Binding-site contacts:
Ligand atom C92 contacts residue CYS37 of chain 1.A at 2.6 Å (hydrophobic).
Ligand atom C21 contacts residue ALA155 of chain 1.A at 3.7 Å (hydrophobic).
Ligand atom C17 contacts residue LEU33 of chain 1.A at 4.0 Å (hydrophobic).
Ligand atom N3 contacts residue PHE186 of chain 1.A at 4.0 Å.
Ligand atom C22 contacts residue ASN159 of chain 1.A at 3.5 Å.
Ligand atom O12 contacts residue GLU182 of chain 1.A at 2.7 Å (salt-bridge).
Ligand atom O8 contacts residue GLU182 of chain 1.A at 2.9 Å (salt-bridge).
Ligand atom O8 contacts residue TYR178 of chain 1.A at 2.7 Å (h-bond).
Ligand atom C6 contacts residue GLU182 of chain 1.A at 3.4 Å.
Ligand atom C9 contacts residue GLU182 of chain 1.A at 3.5 Å.
Ligand atom C15 contacts residue GLY35 of chain 1.A at 3.9 Å.
Ligand atom C17 contacts residue PHE186 of chain 1.A at 3.7 Å (hydrophobic).
Ligand atom C1 contacts residue GLU182 of chain 1.A at 3.7 Å.
Ligand atom N3 contacts residue GLU182 of chain 1.A at 3.2 Å (salt-bridge).
Ligand atom C6 contacts residue MET152 of chain 1.A at 4.0 Å (hydrophobic).
Ligand atom C91 contacts residue CYS37 of chain 1.A at 1.8 Å (hydrophobic).
Ligand atom C15 contacts residue LEU200 of chain 1.A at 3.8 Å (hydrophobic).
Ligand atom C92 contacts residue TYR178 of chain 1.A at 3.7 Å (hydrophobic).
Ligand atom C2 contacts residue GLY35 of chain 1.A at 3.6 Å.
Ligand atom C20 contacts residue ALA155 of chain 1.A at 3.9 Å (hydrophobic).
Ligand atom C23 contacts residue ALA155 of chain 1.A at 3.7 Å (hydrophobic).
Ligand atom C1 contacts residue CYS37 of chain 1.A at 4.0 Å (hydrophobic).
Ligand atom C92 contacts residue GLU182 of chain 1.A at 3.7 Å.
Ligand atom C22 contacts residue ALA155 of chain 1.A at 3.5 Å (hydrophobic).
Ligand atom O8 contacts residue CYS37 of chain 1.A at 2.9 Å (h-bond).
Ligand atom C19 contacts residue THR206 of chain 1.A at 3.8 Å.
Ligand atom C21 contacts residue THR206 of chain 1.A at 3.8 Å.
Ligand atom C14 contacts residue PHE186 of chain 1.A at 3.8 Å (hydrophobic).
Ligand atom C23 contacts residue ASN159 of chain 1.A at 3.9 Å.
Ligand atom O12 contacts residue MET152 of chain 1.A at 3.6 Å.
Ligand atom C9 contacts residue GLY35 of chain 1.A at 3.9 Å.
Ligand atom C16 contacts residue VAL156 of chain 1.A at 3.8 Å (hydrophobic).
Ligand atom C15 contacts residue PHE186 of chain 1.A at 3.9 Å (hydrophobic).
Ligand atom C19 contacts residue MET152 of chain 1.A at 3.9 Å (hydrophobic).
Ligand atom C91 contacts residue TYR202 of chain 1.A at 3.6 Å (hydrophobic).
Ligand atom C2 contacts residue TYR202 of chain 1.A at 3.8 Å (hydrophobic).
Ligand atom C10 contacts residue GLY35 of chain 1.A at 3.6 Å.
Ligand atom C5 contacts residue GLY35 of chain 1.A at 3.6 Å.
Ligand atom C1 contacts residue TYR202 of chain 1.A at 3.9 Å (hydrophobic).
Ligand atom C10 contacts residue TYR202 of chain 1.A at 3.8 Å (hydrophobic).

Sequence of chain 1.A:
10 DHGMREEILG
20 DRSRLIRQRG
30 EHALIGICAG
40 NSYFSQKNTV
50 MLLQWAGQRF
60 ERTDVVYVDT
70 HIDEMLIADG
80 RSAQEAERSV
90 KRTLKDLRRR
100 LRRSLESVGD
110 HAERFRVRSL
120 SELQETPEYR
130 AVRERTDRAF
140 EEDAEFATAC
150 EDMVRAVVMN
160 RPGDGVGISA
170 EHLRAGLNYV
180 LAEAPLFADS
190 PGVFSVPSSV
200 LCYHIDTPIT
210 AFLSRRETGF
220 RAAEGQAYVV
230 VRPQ

A protein and the small-molecule ligand that binds it are described below.
Small molecule (SMILES): O=C(N[C@@H](Cc1ccccc1)C(=O)CCl)OCc1ccccc1